Sequence of chain 1.A:
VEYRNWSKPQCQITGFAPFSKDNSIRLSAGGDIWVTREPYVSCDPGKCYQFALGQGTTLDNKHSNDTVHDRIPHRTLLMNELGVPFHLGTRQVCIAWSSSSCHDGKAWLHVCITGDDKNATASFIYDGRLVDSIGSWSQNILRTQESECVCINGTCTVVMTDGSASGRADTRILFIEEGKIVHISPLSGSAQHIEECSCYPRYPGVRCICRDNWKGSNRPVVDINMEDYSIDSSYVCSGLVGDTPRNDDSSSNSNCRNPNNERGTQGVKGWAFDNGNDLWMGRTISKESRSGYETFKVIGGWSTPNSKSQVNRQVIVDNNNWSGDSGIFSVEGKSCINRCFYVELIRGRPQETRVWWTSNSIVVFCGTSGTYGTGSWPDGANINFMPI

The protein below binds the small molecule below.
Small molecule (SMILES): CC(=O)N[C@H]1[C@H]([C@H](O)[C@H](O)CO)O[C@](O)(C(=O)O)C[C@@H]1O

Binding-site contacts:
Ligand atom O4 contacts residue GLU38 of chain 1.A at 3.2 Å (salt-bridge).
Ligand atom C10 contacts residue ARG71 of chain 1.A at 3.8 Å.
Ligand atom O8 contacts residue GLU195 of chain 1.A at 2.7 Å (salt-bridge).
Ligand atom C11 contacts residue ARG143 of chain 1.A at 3.8 Å.
Ligand atom C4 contacts residue GLU196 of chain 1.A at 3.9 Å.
Ligand atom C11 contacts residue TRP97 of chain 1.A at 3.6 Å (hydrophobic).
Ligand atom C11 contacts residue ILE141 of chain 1.A at 3.9 Å (hydrophobic).
Ligand atom O10 contacts residue ASP70 of chain 1.A at 3.5 Å.
Ligand atom C2 contacts residue ARG211 of chain 1.A at 3.7 Å.
Ligand atom O9 contacts residue GLU195 of chain 1.A at 2.5 Å (salt-bridge).
Ligand atom O2 contacts residue ARG211 of chain 1.A at 3.2 Å (salt-bridge).
Ligand atom C1 contacts residue ARG37 of chain 1.A at 4.0 Å.
Ligand atom O8 contacts residue GLU196 of chain 1.A at 4.0 Å.
Ligand atom C4 contacts residue GLU38 of chain 1.A at 3.7 Å.
Ligand atom O6 contacts residue GLU196 of chain 1.A at 4.0 Å.
Ligand atom C9 contacts residue ALA165 of chain 1.A at 3.8 Å (hydrophobic).
Ligand atom C9 contacts residue GLU195 of chain 1.A at 3.3 Å.
Ligand atom C5 contacts residue ASP70 of chain 1.A at 3.9 Å.
Ligand atom O2 contacts residue GLU196 of chain 1.A at 2.5 Å (salt-bridge).
Ligand atom C1 contacts residue ARG290 of chain 1.A at 3.5 Å.
Ligand atom C3 contacts residue ASP70 of chain 1.A at 3.8 Å.
Ligand atom O4 contacts residue ASP70 of chain 1.A at 3.4 Å.
Ligand atom C3 contacts residue GLU38 of chain 1.A at 3.5 Å.
Ligand atom O10 contacts residue ARG71 of chain 1.A at 2.7 Å (salt-bridge).
Ligand atom O1B contacts residue ARG37 of chain 1.A at 2.9 Å (salt-bridge).
Ligand atom C8 contacts residue GLU195 of chain 1.A at 3.5 Å.
Ligand atom O6 contacts residue ARG211 of chain 1.A at 3.6 Å (salt-bridge).
Ligand atom C8 contacts residue ARG211 of chain 1.A at 3.6 Å.
Ligand atom C6 contacts residue GLU196 of chain 1.A at 3.5 Å.
Ligand atom C3 contacts residue ARG37 of chain 1.A at 3.9 Å.
Ligand atom O1A contacts residue ARG290 of chain 1.A at 2.8 Å (salt-bridge).
Ligand atom O8 contacts residue ARG211 of chain 1.A at 3.5 Å.
Ligand atom C1 contacts residue ARG211 of chain 1.A at 3.7 Å.
Ligand atom O9 contacts residue ARG143 of chain 1.A at 3.3 Å (salt-bridge).
Ligand atom C2 contacts residue GLU196 of chain 1.A at 3.6 Å.
Ligand atom O9 contacts residue ALA165 of chain 1.A at 3.4 Å.
Ligand atom O1A contacts residue ARG211 of chain 1.A at 3.1 Å (salt-bridge).
Ligand atom C4 contacts residue ASP70 of chain 1.A at 4.0 Å.
Ligand atom O1B contacts residue ARG290 of chain 1.A at 2.8 Å (salt-bridge).
Ligand atom O7 contacts residue ASP70 of chain 1.A at 4.0 Å.